Binding-site contacts:
Ligand atom C1 contacts residue GLN19 of chain 1.I at 4.0 Å.
Ligand atom C2 contacts residue ASN27 of chain 1.I at 2.7 Å.
Ligand atom C6 contacts residue GLN19 of chain 1.I at 2.9 Å.
Ligand atom C5 contacts residue ARG314 of chain 1.I at 4.5 Å.
Ligand atom O5 contacts residue GLN19 of chain 1.I at 2.9 Å (h-bond).
Ligand atom C6 contacts residue ARG314 of chain 1.I at 4.2 Å.
Ligand atom N2 contacts residue ASN27 of chain 1.I at 3.3 Å (h-bond).
Ligand atom C5 contacts residue ASN27 of chain 1.I at 3.7 Å.
Ligand atom O5 contacts residue ASN27 of chain 1.I at 2.3 Å (h-bond).
Ligand atom O6 contacts residue GLN19 of chain 1.I at 3.5 Å (h-bond).
Ligand atom C1 contacts residue ASN27 of chain 1.I at 1.4 Å.
Ligand atom C4 contacts residue ASN27 of chain 1.I at 4.1 Å.
Ligand atom C7 contacts residue ASN27 of chain 1.I at 4.2 Å.
Ligand atom C5 contacts residue GLN19 of chain 1.I at 3.4 Å.
Ligand atom O7 contacts residue ASN27 of chain 1.I at 4.2 Å.
Ligand atom O6 contacts residue ARG314 of chain 1.I at 3.4 Å (salt-bridge).
Ligand atom C3 contacts residue ASN27 of chain 1.I at 3.9 Å.

Sequence of chain 1.I:
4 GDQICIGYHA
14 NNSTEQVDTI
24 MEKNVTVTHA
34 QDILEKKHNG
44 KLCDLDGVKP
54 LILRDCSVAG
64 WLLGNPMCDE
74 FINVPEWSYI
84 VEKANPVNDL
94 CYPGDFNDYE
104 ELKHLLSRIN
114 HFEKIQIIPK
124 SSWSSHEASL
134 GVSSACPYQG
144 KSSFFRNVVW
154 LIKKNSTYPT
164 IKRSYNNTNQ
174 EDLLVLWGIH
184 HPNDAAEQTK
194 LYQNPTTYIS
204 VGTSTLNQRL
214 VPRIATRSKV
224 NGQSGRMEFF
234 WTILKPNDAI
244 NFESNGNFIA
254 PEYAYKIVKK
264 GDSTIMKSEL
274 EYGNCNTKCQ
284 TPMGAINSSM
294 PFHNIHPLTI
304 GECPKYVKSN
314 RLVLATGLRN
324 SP

A small-molecule ligand and the protein it binds are described below.
Small molecule (SMILES): CC(=O)N[C@H]1[C@H](O[C@H]2[C@H](O)[C@@H](NC(C)=O)CO[C@@H]2CO)O[C@H](CO)[C@@H](O)[C@@H]1O